Binding-site contacts:
Ligand atom O2B contacts residue SER893 of chain 1.A at 3.5 Å.
Ligand atom PB contacts residue SER893 of chain 1.A at 3.6 Å.
Ligand atom C2' contacts residue GLU895 of chain 1.A at 3.6 Å.
Ligand atom O1B contacts residue VAL891 of chain 1.A at 2.9 Å (h-bond).
Ligand atom O1G contacts residue ARG943 of chain 1.A at 2.9 Å (salt-bridge).
Ligand atom O3B contacts residue CA1 of chain 1.F at 3.7 Å.
Ligand atom PA contacts residue LYS947 of chain 1.A at 3.7 Å.
Ligand atom O2B contacts residue TYR951 of chain 1.A at 2.4 Å (h-bond).
Ligand atom O3' contacts residue TYR951 of chain 1.A at 2.9 Å (h-bond).
Ligand atom O3G contacts residue SER893 of chain 1.A at 3.3 Å (h-bond).
Ligand atom O2G contacts residue VAL891 of chain 1.A at 3.0 Å (h-bond).
Ligand atom O1B contacts residue GLN894 of chain 1.A at 3.8 Å.
Ligand atom C3' contacts residue TYR951 of chain 1.A at 3.4 Å (hydrophobic).
Ligand atom O2A contacts residue CA1 of chain 1.F at 2.4 Å.
Ligand atom O1A contacts residue LYS947 of chain 1.A at 3.6 Å.
Ligand atom O3A contacts residue CA1 of chain 1.F at 3.6 Å.
Ligand atom PB contacts residue CA1 of chain 1.F at 3.2 Å.
Ligand atom O3G contacts residue ARG943 of chain 1.A at 3.0 Å (salt-bridge).
Ligand atom O1G contacts residue LYS947 of chain 1.A at 2.2 Å (salt-bridge).
Ligand atom O1B contacts residue ASP1135 of chain 1.A at 3.3 Å (salt-bridge).
Ligand atom O3A contacts residue LYS947 of chain 1.A at 3.3 Å (salt-bridge).
Ligand atom O2G contacts residue ASP890 of chain 1.A at 3.2 Å (salt-bridge).
Ligand atom O1B contacts residue CA1 of chain 1.F at 2.2 Å.
Ligand atom PB contacts residue TYR951 of chain 1.A at 3.9 Å.
Ligand atom N4 contacts residue ILE948 of chain 1.A at 3.5 Å.
Ligand atom PG contacts residue ARG943 of chain 1.A at 3.7 Å.
Ligand atom O4' contacts residue ARG853 of chain 1.A at 3.8 Å.
Ligand atom O3' contacts residue GLU895 of chain 1.A at 3.5 Å.
Ligand atom O2G contacts residue CA1 of chain 1.F at 2.2 Å.
Ligand atom PG contacts residue CA1 of chain 1.F at 3.6 Å.
Ligand atom PA contacts residue CA1 of chain 1.F at 3.5 Å.
Ligand atom O3G contacts residue ASP892 of chain 1.A at 3.6 Å.
Ligand atom C5' contacts residue ASP1135 of chain 1.A at 3.4 Å.
Ligand atom O3B contacts residue LYS947 of chain 1.A at 3.1 Å (salt-bridge).
Ligand atom O2A contacts residue ASP1135 of chain 1.A at 2.6 Å (salt-bridge).
Ligand atom PG contacts residue LYS947 of chain 1.A at 3.3 Å.
Ligand atom O2A contacts residue ASP890 of chain 1.A at 3.2 Å (salt-bridge).
Ligand atom O1B contacts residue SER893 of chain 1.A at 3.6 Å (h-bond).
Ligand atom O2B contacts residue HIS932 of chain 1.A at 3.6 Å.
Ligand atom O3B contacts residue SER893 of chain 1.A at 3.7 Å.

The small molecule below binds the protein below.
Small molecule (SMILES): Nc1ccn([C@H]2C[C@H](O)[C@@H](CO[P](=O)(O)O[P](=O)(O)OP(=O)(O)O)O2)c(=O)n1

Sequence of chain 1.A:
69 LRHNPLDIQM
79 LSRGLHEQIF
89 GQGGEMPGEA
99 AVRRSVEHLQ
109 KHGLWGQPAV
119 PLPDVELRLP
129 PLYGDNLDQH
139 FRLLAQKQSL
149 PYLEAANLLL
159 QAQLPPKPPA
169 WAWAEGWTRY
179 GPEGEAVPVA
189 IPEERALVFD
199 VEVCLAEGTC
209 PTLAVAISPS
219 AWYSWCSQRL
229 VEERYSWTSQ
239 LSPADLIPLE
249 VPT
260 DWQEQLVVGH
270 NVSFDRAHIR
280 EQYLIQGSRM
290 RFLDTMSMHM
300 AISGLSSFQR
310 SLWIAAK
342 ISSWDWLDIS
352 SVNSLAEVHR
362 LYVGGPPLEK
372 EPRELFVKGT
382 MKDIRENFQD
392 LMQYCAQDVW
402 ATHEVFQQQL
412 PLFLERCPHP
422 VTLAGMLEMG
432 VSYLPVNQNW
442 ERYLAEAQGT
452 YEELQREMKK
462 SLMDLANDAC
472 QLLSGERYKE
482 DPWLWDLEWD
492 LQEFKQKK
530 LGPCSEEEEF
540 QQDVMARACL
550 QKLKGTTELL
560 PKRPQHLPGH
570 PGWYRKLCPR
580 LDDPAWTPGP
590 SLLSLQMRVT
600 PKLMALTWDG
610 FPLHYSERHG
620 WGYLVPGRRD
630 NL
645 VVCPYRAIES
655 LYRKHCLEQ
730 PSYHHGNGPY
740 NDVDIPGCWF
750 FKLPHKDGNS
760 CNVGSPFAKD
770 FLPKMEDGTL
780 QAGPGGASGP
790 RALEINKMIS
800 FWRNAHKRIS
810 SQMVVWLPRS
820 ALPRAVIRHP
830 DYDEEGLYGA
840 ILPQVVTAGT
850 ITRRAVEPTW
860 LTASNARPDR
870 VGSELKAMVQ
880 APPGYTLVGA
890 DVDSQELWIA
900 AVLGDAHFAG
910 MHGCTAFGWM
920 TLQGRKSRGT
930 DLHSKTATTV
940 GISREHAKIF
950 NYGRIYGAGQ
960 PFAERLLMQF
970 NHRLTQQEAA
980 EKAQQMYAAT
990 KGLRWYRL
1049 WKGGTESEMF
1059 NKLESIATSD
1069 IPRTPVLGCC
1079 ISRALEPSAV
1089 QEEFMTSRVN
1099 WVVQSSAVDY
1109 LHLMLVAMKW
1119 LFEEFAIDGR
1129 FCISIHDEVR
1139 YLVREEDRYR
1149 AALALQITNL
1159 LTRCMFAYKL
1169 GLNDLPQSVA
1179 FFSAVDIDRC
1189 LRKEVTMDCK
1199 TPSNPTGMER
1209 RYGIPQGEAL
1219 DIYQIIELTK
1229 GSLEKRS